Binding-site contacts:
Ligand atom C3 contacts residue TYR222 of chain 1.B at 4.3 Å (hydrophobic).
Ligand atom C7 contacts residue ASP267 of chain 1.B at 3.8 Å.
Ligand atom C4 contacts residue PHE182 of chain 1.B at 3.6 Å (hydrophobic).
Ligand atom C2 contacts residue TYR222 of chain 1.B at 3.9 Å (hydrophobic).
Ligand atom C5 contacts residue TYR40 of chain 1.B at 3.7 Å (hydrophobic).
Ligand atom C1 contacts residue ASP267 of chain 1.B at 3.2 Å.
Ligand atom C9 contacts residue PHE182 of chain 1.B at 4.0 Å (hydrophobic).
Ligand atom C7 contacts residue ARG44 of chain 1.B at 3.8 Å.
Ligand atom C9 contacts residue TYR35 of chain 1.B at 3.7 Å (hydrophobic).
Ligand atom I contacts residue MET258 of chain 1.B at 3.0 Å.
Ligand atom I contacts residue VAL272 of chain 1.B at 4.2 Å.
Ligand atom C6 contacts residue MET258 of chain 1.B at 4.2 Å (hydrophobic).
Ligand atom C3 contacts residue PHE182 of chain 1.B at 4.2 Å (hydrophobic).
Ligand atom C6 contacts residue ASN39 of chain 1.B at 3.6 Å.
Ligand atom C4 contacts residue TYR35 of chain 1.B at 3.4 Å (hydrophobic).
Ligand atom C1 contacts residue VAL269 of chain 1.B at 4.0 Å (hydrophobic).
Ligand atom C8 contacts residue ASN39 of chain 1.B at 3.6 Å.
Ligand atom C2 contacts residue GLU219 of chain 1.B at 3.6 Å.
Ligand atom C7 contacts residue ASN39 of chain 1.B at 3.6 Å.
Ligand atom C5 contacts residue PHE182 of chain 1.B at 3.5 Å (hydrophobic).
Ligand atom C6 contacts residue ARG44 of chain 1.B at 4.0 Å.
Ligand atom C4 contacts residue ASN39 of chain 1.B at 3.6 Å.
Ligand atom C2 contacts residue PHE182 of chain 1.B at 4.2 Å (hydrophobic).
Ligand atom I contacts residue PHE182 of chain 1.B at 4.2 Å.
Ligand atom C7 contacts residue PHE182 of chain 1.B at 4.1 Å (hydrophobic).
Ligand atom C8 contacts residue PHE182 of chain 1.B at 4.3 Å (hydrophobic).
Ligand atom C7 contacts residue MET258 of chain 1.B at 4.2 Å (hydrophobic).
Ligand atom C1 contacts residue GLU219 of chain 1.B at 3.0 Å.
Ligand atom C6 contacts residue PHE182 of chain 1.B at 3.7 Å (hydrophobic).
Ligand atom I contacts residue ARG44 of chain 1.B at 4.1 Å.
Ligand atom C5 contacts residue ASN39 of chain 1.B at 3.6 Å.
Ligand atom C3 contacts residue TYR35 of chain 1.B at 3.2 Å (hydrophobic).
Ligand atom C8 contacts residue ASP267 of chain 1.B at 3.7 Å.
Ligand atom C9 contacts residue ASN39 of chain 1.B at 3.6 Å.
Ligand atom I contacts residue VAL53 of chain 1.B at 4.0 Å.
Ligand atom C1 contacts residue TYR222 of chain 1.B at 4.2 Å (hydrophobic).
Ligand atom N1 contacts residue GLU219 of chain 1.B at 2.7 Å (salt-bridge).
Ligand atom N1 contacts residue ASP267 of chain 1.B at 4.2 Å.
Ligand atom N1 contacts residue TYR222 of chain 1.B at 3.3 Å.
Ligand atom C4 contacts residue TYR40 of chain 1.B at 3.8 Å (hydrophobic).

The small molecule below binds the protein below.
Small molecule (SMILES): Ic1ccc2c(c1)CNCC2

Sequence of chain 1.B:
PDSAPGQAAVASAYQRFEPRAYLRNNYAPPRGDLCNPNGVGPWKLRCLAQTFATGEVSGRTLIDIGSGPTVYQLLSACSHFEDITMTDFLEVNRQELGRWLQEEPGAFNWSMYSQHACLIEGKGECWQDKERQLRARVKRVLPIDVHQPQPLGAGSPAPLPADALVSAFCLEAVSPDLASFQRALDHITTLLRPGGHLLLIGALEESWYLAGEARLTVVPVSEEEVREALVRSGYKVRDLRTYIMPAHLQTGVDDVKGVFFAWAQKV